Sequence of chain 1.B:
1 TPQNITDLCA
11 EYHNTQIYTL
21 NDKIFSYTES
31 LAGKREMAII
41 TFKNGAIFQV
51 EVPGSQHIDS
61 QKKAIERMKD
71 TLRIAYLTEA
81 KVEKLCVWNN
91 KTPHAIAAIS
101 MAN

The protein below binds the small molecule below.
Small molecule (SMILES): CC(=O)N[C@H]1[C@H]([C@H](O)[C@H](O)CO)O[C@](C(=O)O)(n2cc(CCC(=O)NCC[C@@H]3O[C@H](CO)[C@H](O)[C@H](O)[C@H]3O)nn2)C[C@@H]1O

Sequence of chain 1.C:
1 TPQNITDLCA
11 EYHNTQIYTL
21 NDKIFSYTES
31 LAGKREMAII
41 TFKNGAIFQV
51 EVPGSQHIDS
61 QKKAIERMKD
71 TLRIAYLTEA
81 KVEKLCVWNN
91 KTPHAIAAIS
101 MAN

Binding-site contacts:
Ligand atom CAT contacts residue TYR12 of chain 1.B at 3.8 Å (hydrophobic).
Ligand atom O4 contacts residue GLN56 of chain 1.B at 3.5 Å.
Ligand atom CAK contacts residue TYR12 of chain 1.B at 3.6 Å (hydrophobic).
Ligand atom OAM contacts residue LYS34 of chain 1.C at 3.8 Å.
Ligand atom CAW contacts residue GLY33 of chain 1.C at 3.6 Å.
Ligand atom OAX contacts residue ILE58 of chain 1.B at 3.5 Å.
Ligand atom NAN contacts residue TYR12 of chain 1.B at 3.8 Å.
Ligand atom C4 contacts residue TRP88 of chain 1.B at 3.6 Å (hydrophobic).
Ligand atom CAU contacts residue GLY33 of chain 1.C at 3.8 Å.
Ligand atom CBA contacts residue HIS13 of chain 1.B at 3.7 Å.
Ligand atom C4 contacts residue LYS91 of chain 1.B at 3.9 Å.
Ligand atom CAO contacts residue GLU11 of chain 1.B at 3.8 Å.
Ligand atom O4 contacts residue LYS91 of chain 1.B at 2.9 Å (salt-bridge).
Ligand atom OBB contacts residue TYR12 of chain 1.B at 3.4 Å.
Ligand atom O3 contacts residue TRP88 of chain 1.B at 4.0 Å.
Ligand atom C4 contacts residue GLU51 of chain 1.B at 3.5 Å.
Ligand atom OBB contacts residue HIS13 of chain 1.B at 2.7 Å (h-bond).
Ligand atom OAY contacts residue TYR12 of chain 1.B at 3.6 Å.
Ligand atom CAK contacts residue ARG35 of chain 1.C at 4.0 Å.
Ligand atom O3 contacts residue LYS91 of chain 1.B at 2.8 Å (salt-bridge).
Ligand atom C6 contacts residue HIS57 of chain 1.B at 3.6 Å.
Ligand atom CAP contacts residue GLU11 of chain 1.B at 3.3 Å.
Ligand atom OAZ contacts residue LYS34 of chain 1.C at 3.8 Å.
Ligand atom C3 contacts residue TRP88 of chain 1.B at 3.8 Å (hydrophobic).
Ligand atom O5 contacts residue GLN56 of chain 1.B at 4.0 Å.
Ligand atom O4 contacts residue GLU51 of chain 1.B at 2.6 Å (salt-bridge).
Ligand atom C3 contacts residue LYS91 of chain 1.B at 3.7 Å.
Ligand atom O6 contacts residue TRP88 of chain 1.B at 3.5 Å.
Ligand atom OBC contacts residue TYR12 of chain 1.B at 3.7 Å.
Ligand atom C5 contacts residue TRP88 of chain 1.B at 3.6 Å (hydrophobic).
Ligand atom NAJ contacts residue HIS13 of chain 1.B at 3.4 Å (h-bond).
Ligand atom OBD contacts residue GLU11 of chain 1.B at 3.4 Å (salt-bridge).
Ligand atom O6 contacts residue HIS57 of chain 1.B at 3.7 Å.
Ligand atom NAN contacts residue GLU11 of chain 1.B at 3.1 Å (salt-bridge).
Ligand atom C6 contacts residue TRP88 of chain 1.B at 3.5 Å (hydrophobic).
Ligand atom C3 contacts residue ASN90 of chain 1.B at 3.6 Å.
Ligand atom O6 contacts residue GLN61 of chain 1.B at 3.0 Å (h-bond).
Ligand atom O2 contacts residue ASN90 of chain 1.B at 3.0 Å (h-bond).
Ligand atom O3 contacts residue ASN90 of chain 1.B at 2.7 Å (h-bond).
Ligand atom CAU contacts residue TYR12 of chain 1.B at 3.8 Å (hydrophobic).